Sequence of chain 1.G:
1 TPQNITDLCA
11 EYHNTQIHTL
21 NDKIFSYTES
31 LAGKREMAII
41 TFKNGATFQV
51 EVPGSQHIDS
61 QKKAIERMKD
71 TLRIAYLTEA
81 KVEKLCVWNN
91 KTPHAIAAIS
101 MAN

The protein below binds the small molecule below.
Small molecule (SMILES): OC[C@H]1O[C@@H](O)[C@H](O)[C@@H](O)[C@H]1O

Binding-site contacts:
Ligand atom C6 contacts residue TRP88 of chain 1.G at 3.7 Å (hydrophobic).
Ligand atom O3 contacts residue GLA1 of chain 1.BB at 0.2 Å (h-bond).
Ligand atom C3 contacts residue ASN90 of chain 1.G at 3.8 Å.
Ligand atom C3 contacts residue GLA1 of chain 1.BB at 0.1 Å.
Ligand atom C4 contacts residue TRP88 of chain 1.G at 3.6 Å (hydrophobic).
Ligand atom C1 contacts residue GLA1 of chain 1.BB at 0.4 Å.
Ligand atom C6 contacts residue GLU51 of chain 1.G at 4.2 Å.
Ligand atom O6 contacts residue GLN56 of chain 1.G at 3.4 Å (h-bond).
Ligand atom O6 contacts residue HIS57 of chain 1.G at 3.8 Å.
Ligand atom C5 contacts residue TRP88 of chain 1.G at 3.6 Å (hydrophobic).
Ligand atom C5 contacts residue GLA1 of chain 1.BB at 0.1 Å.
Ligand atom O6 contacts residue GLA1 of chain 1.BB at 0.2 Å (h-bond).
Ligand atom C4 contacts residue GLU51 of chain 1.G at 3.4 Å.
Ligand atom O4 contacts residue GLA1 of chain 1.BB at 0.1 Å (h-bond).
Ligand atom O5 contacts residue GLA1 of chain 1.BB at 0.4 Å (h-bond).
Ligand atom C6 contacts residue GLN56 of chain 1.G at 3.9 Å.
Ligand atom O3 contacts residue LYS91 of chain 1.G at 2.7 Å (salt-bridge).
Ligand atom C6 contacts residue GLA1 of chain 1.BB at 0.1 Å.
Ligand atom O4 contacts residue LYS91 of chain 1.G at 2.9 Å (salt-bridge).
Ligand atom O2 contacts residue ASN90 of chain 1.G at 3.0 Å (h-bond).
Ligand atom C4 contacts residue LYS91 of chain 1.G at 3.8 Å.
Ligand atom O3 contacts residue GLU51 of chain 1.G at 4.1 Å.
Ligand atom O1 contacts residue GLA1 of chain 1.BB at 1.3 Å.
Ligand atom C2 contacts residue GLA1 of chain 1.BB at 0.1 Å.
Ligand atom C2 contacts residue ASN90 of chain 1.G at 4.1 Å.
Ligand atom O6 contacts residue TRP88 of chain 1.G at 4.0 Å.
Ligand atom C6 contacts residue HIS57 of chain 1.G at 3.8 Å.
Ligand atom C4 contacts residue GLA1 of chain 1.BB at 0.0 Å.
Ligand atom C3 contacts residue LYS91 of chain 1.G at 3.6 Å.
Ligand atom O2 contacts residue GLA1 of chain 1.BB at 0.1 Å (h-bond).
Ligand atom O5 contacts residue GLN56 of chain 1.G at 3.6 Å (h-bond).
Ligand atom O4 contacts residue GLU51 of chain 1.G at 2.7 Å (salt-bridge).
Ligand atom C3 contacts residue TRP88 of chain 1.G at 3.6 Å (hydrophobic).
Ligand atom O4 contacts residue GLN56 of chain 1.G at 3.3 Å.
Ligand atom C2 contacts residue LYS91 of chain 1.G at 3.9 Å.
Ligand atom C5 contacts residue GLN56 of chain 1.G at 4.4 Å.
Ligand atom O6 contacts residue GLN61 of chain 1.G at 3.1 Å (h-bond).
Ligand atom C6 contacts residue GLN61 of chain 1.G at 4.1 Å.
Ligand atom O3 contacts residue ASN90 of chain 1.G at 2.8 Å (h-bond).
Ligand atom O3 contacts residue TRP88 of chain 1.G at 3.8 Å.